This small molecule binds to this protein.
Small molecule (SMILES): CC(=O)N[C@H]1CO[C@H](CO)[C@@H](O[C@@H]2O[C@H](CO)[C@@H](O)[C@H](O)[C@@H]2O)[C@@H]1O

Sequence of chain 1.C:
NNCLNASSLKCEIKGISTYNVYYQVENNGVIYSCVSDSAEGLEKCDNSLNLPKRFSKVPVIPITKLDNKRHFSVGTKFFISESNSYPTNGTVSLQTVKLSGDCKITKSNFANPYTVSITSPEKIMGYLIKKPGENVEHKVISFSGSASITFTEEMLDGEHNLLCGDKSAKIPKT

Binding-site contacts:
Ligand atom O3 contacts residue ASN81 of chain 1.C at 4.1 Å.
Ligand atom C6 contacts residue ASN81 of chain 1.C at 4.4 Å.
Ligand atom C4 contacts residue ASN81 of chain 1.C at 4.1 Å.
Ligand atom O4 contacts residue ASN81 of chain 1.C at 4.4 Å.
Ligand atom C8 contacts residue ASN103 of chain 1.C at 3.5 Å.
Ligand atom C7 contacts residue ASN81 of chain 1.C at 4.2 Å.
Ligand atom C8 contacts residue LEU85 of chain 1.C at 4.5 Å (hydrophobic).
Ligand atom C1 contacts residue ASN81 of chain 1.C at 1.4 Å.
Ligand atom C5 contacts residue ASN81 of chain 1.C at 3.6 Å.
Ligand atom C7 contacts residue ASN103 of chain 1.C at 3.8 Å.
Ligand atom C2 contacts residue ASN81 of chain 1.C at 2.4 Å.
Ligand atom O5 contacts residue SER84 of chain 1.C at 3.7 Å.
Ligand atom O7 contacts residue ASN103 of chain 1.C at 3.8 Å.
Ligand atom C1 contacts residue SER84 of chain 1.C at 4.1 Å.
Ligand atom O5 contacts residue ASN81 of chain 1.C at 2.3 Å (h-bond).
Ligand atom C3 contacts residue ASN81 of chain 1.C at 3.7 Å.
Ligand atom N2 contacts residue ASN81 of chain 1.C at 3.1 Å (h-bond).
Ligand atom O6 contacts residue ASN81 of chain 1.C at 4.2 Å.